Sequence of chain 2.A:
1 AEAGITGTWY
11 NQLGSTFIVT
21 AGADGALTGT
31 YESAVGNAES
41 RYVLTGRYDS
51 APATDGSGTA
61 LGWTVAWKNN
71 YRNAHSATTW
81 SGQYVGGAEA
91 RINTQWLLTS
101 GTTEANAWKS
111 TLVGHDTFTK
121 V

A protein and the small-molecule ligand that binds it are described below.
Small molecule (SMILES): NC(=O)CC[C@H](NC(=O)[C@@H]1CCCN1C(=O)[C@@H](N)Cc1c[nH]cn1)C(=O)NCC(=O)N1CCC[C@H]1C(=O)N1CCC[C@H]1C(=O)N[C@@H](CS)C(=O)N[C@@H](CCCC[NH3+])C(N)=O

Sequence of chain 4.A:
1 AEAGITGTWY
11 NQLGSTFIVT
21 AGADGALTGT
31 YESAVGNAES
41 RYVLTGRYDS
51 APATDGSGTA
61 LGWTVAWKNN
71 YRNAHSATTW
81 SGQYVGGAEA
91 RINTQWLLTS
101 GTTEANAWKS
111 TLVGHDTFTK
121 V

Binding-site contacts:
Ligand atom CB contacts residue LEA1 of chain 2.C at 3.7 Å.
Ligand atom CD contacts residue LEA1 of chain 2.C at 3.9 Å.
Ligand atom OE1 contacts residue LEU98 of chain 2.A at 3.3 Å.
Ligand atom CB contacts residue TRP108 of chain 4.A at 3.9 Å (hydrophobic).
Ligand atom CE1 contacts residue LEU98 of chain 2.A at 3.8 Å (hydrophobic).
Ligand atom CA contacts residue LEU13 of chain 2.A at 3.7 Å (hydrophobic).
Ligand atom CG contacts residue TYR42 of chain 2.A at 3.6 Å (hydrophobic).
Ligand atom CB contacts residue LEA1 of chain 2.C at 2.7 Å.
Ligand atom CD2 contacts residue SER76 of chain 2.A at 3.6 Å.
Ligand atom CB contacts residue TYR42 of chain 2.A at 3.4 Å (hydrophobic).
Ligand atom OE1 contacts residue TRP67 of chain 2.A at 3.8 Å.
Ligand atom CG contacts residue TRP67 of chain 2.A at 3.7 Å (hydrophobic).
Ligand atom N contacts residue LEA1 of chain 2.C at 1.3 Å.
Ligand atom NE2 contacts residue TRP96 of chain 2.A at 3.4 Å.
Ligand atom NE2 contacts residue SER76 of chain 2.A at 2.9 Å (h-bond).
Ligand atom NE2 contacts residue THR78 of chain 2.A at 3.8 Å.
Ligand atom CB contacts residue TRP67 of chain 2.A at 3.6 Å (hydrophobic).
Ligand atom CD contacts residue ARG72 of chain 2.A at 3.4 Å.
Ligand atom CA contacts residue ALA34 of chain 2.A at 3.9 Å (hydrophobic).
Ligand atom CA contacts residue LEA1 of chain 2.C at 3.9 Å.
Ligand atom NE2 contacts residue TRP67 of chain 2.A at 3.5 Å.
Ligand atom N contacts residue ALA34 of chain 2.A at 3.7 Å.
Ligand atom CD contacts residue LEU13 of chain 2.A at 3.2 Å (hydrophobic).
Ligand atom C contacts residue LEA1 of chain 2.C at 2.9 Å.
Ligand atom CA contacts residue LEA1 of chain 2.C at 2.4 Å.
Ligand atom N contacts residue LEA1 of chain 2.C at 3.4 Å (h-bond).
Ligand atom CD contacts residue ALA34 of chain 2.A at 3.6 Å (hydrophobic).
Ligand atom CE1 contacts residue TRP67 of chain 2.A at 3.4 Å (hydrophobic).
Ligand atom O contacts residue LEA1 of chain 2.C at 3.2 Å.
Ligand atom CB contacts residue TRP67 of chain 2.A at 3.7 Å (hydrophobic).
Ligand atom CD contacts residue THR78 of chain 2.A at 3.8 Å.
Ligand atom CG contacts residue TRP67 of chain 2.A at 3.5 Å (hydrophobic).
Ligand atom CD contacts residue ALA74 of chain 2.A at 3.9 Å (hydrophobic).
Ligand atom SG contacts residue LEA1 of chain 2.C at 1.8 Å.
Ligand atom CD contacts residue TRP108 of chain 4.A at 3.6 Å (hydrophobic).
Ligand atom CB contacts residue LEU13 of chain 2.A at 3.8 Å (hydrophobic).
Ligand atom OE1 contacts residue THR78 of chain 2.A at 2.7 Å (h-bond).
Ligand atom CG contacts residue ALA34 of chain 2.A at 3.4 Å (hydrophobic).
Ligand atom CB contacts residue SER33 of chain 2.A at 3.8 Å.
Ligand atom O contacts residue SER33 of chain 2.A at 3.0 Å.